The protein below binds the small molecule below.
Small molecule (SMILES): O=C(O)[C@H]1O[C@@H](O[C@H]2[C@H](O)[C@H](O)[C@H](O[C@H]3[C@H](O)[C@H](O)[C@H](O[C@H]4[C@H](O)[C@H](O)[C@H](O)O[C@@H]4C(=O)O)O[C@@H]3C(=O)O)O[C@@H]2C(=O)O)[C@@H](O)[C@@H](O)[C@@H]1O

Binding-site contacts:
Ligand atom O6B contacts residue GLN219 of chain 1.C at 3.1 Å (h-bond).
Ligand atom O6A contacts residue GLY104 of chain 1.C at 2.8 Å (h-bond).
Ligand atom C6 contacts residue GLY104 of chain 1.C at 3.4 Å.
Ligand atom O4 contacts residue TYR221 of chain 1.C at 3.5 Å (h-bond).
Ligand atom C5 contacts residue TYR221 of chain 1.C at 3.5 Å (hydrophobic).
Ligand atom C6 contacts residue GLN219 of chain 1.C at 3.6 Å.
Ligand atom O6B contacts residue SER55 of chain 1.C at 3.4 Å (h-bond).
Ligand atom O6A contacts residue GLN219 of chain 1.C at 3.6 Å (h-bond).
Ligand atom C6 contacts residue TYR143 of chain 1.C at 3.6 Å (hydrophobic).
Ligand atom O2 contacts residue TRP222 of chain 1.C at 3.5 Å.
Ligand atom O6A contacts residue TYR135 of chain 1.C at 3.6 Å (h-bond).
Ligand atom O5 contacts residue PHE214 of chain 1.C at 3.1 Å.
Ligand atom O2 contacts residue THR103 of chain 1.C at 3.3 Å (h-bond).
Ligand atom O4 contacts residue GLY217 of chain 1.C at 3.3 Å (h-bond).
Ligand atom O3 contacts residue ARG117 of chain 1.C at 3.1 Å (salt-bridge).
Ligand atom O4 contacts residue GLY104 of chain 1.C at 3.1 Å.
Ligand atom O6B contacts residue ARG88 of chain 1.C at 2.9 Å (salt-bridge).
Ligand atom O3 contacts residue PHE214 of chain 1.C at 3.5 Å.
Ligand atom O2 contacts residue GLY217 of chain 1.C at 3.2 Å (h-bond).
Ligand atom O5 contacts residue GLY217 of chain 1.C at 3.5 Å.
Ligand atom O1 contacts residue ILE61 of chain 1.C at 3.3 Å.
Ligand atom O6A contacts residue SER218 of chain 1.C at 2.7 Å (h-bond).
Ligand atom C3 contacts residue THR103 of chain 1.C at 3.5 Å.
Ligand atom O6A contacts residue TYR121 of chain 1.C at 2.7 Å (h-bond).
Ligand atom C6 contacts residue TYR135 of chain 1.C at 3.3 Å (hydrophobic).
Ligand atom C6 contacts residue TYR221 of chain 1.C at 3.5 Å (hydrophobic).
Ligand atom C6 contacts residue ARG117 of chain 1.C at 3.6 Å.
Ligand atom C3 contacts residue GLY217 of chain 1.C at 3.4 Å.
Ligand atom C1 contacts residue TYR143 of chain 1.C at 3.6 Å (hydrophobic).
Ligand atom C6 contacts residue TYR121 of chain 1.C at 3.6 Å (hydrophobic).
Ligand atom O3 contacts residue GLY217 of chain 1.C at 3.1 Å.
Ligand atom O6B contacts residue TYR135 of chain 1.C at 2.4 Å (h-bond).
Ligand atom O6A contacts residue ARG117 of chain 1.C at 2.9 Å (salt-bridge).
Ligand atom C2 contacts residue THR103 of chain 1.C at 3.2 Å.
Ligand atom O6B contacts residue TYR143 of chain 1.C at 3.6 Å.
Ligand atom C6 contacts residue SER218 of chain 1.C at 3.6 Å.
Ligand atom O3 contacts residue SER218 of chain 1.C at 3.5 Å (h-bond).
Ligand atom O2 contacts residue GLY104 of chain 1.C at 3.6 Å.
Ligand atom O6A contacts residue GLY217 of chain 1.C at 3.6 Å.
Ligand atom O6B contacts residue TYR221 of chain 1.C at 2.7 Å (h-bond).

Sequence of chain 1.C:
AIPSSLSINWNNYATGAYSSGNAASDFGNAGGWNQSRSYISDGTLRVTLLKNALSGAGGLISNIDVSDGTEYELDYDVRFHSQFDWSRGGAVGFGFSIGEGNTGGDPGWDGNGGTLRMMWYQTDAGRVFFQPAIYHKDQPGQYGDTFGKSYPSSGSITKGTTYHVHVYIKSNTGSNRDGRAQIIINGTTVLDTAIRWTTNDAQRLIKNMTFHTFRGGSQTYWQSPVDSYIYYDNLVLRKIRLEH